Binding-site contacts:
Ligand atom C27 contacts residue TYR410 of chain 1.A at 3.9 Å (hydrophobic).
Ligand atom N02 contacts residue PRO269 of chain 1.A at 3.7 Å.
Ligand atom C31 contacts residue MET40 of chain 1.A at 3.5 Å (hydrophobic).
Ligand atom C07 contacts residue HEM1 of chain 1.C at 3.5 Å.
Ligand atom C02 contacts residue TRP291 of chain 1.A at 3.7 Å (hydrophobic).
Ligand atom C06 contacts residue VAL271 of chain 1.A at 3.5 Å (hydrophobic).
Ligand atom C10 contacts residue GLU296 of chain 1.A at 3.5 Å.
Ligand atom C27 contacts residue HEM1 of chain 1.C at 3.3 Å.
Ligand atom C08 contacts residue HEM1 of chain 1.C at 3.6 Å.
Ligand atom N02 contacts residue GLU296 of chain 1.A at 2.7 Å (salt-bridge).
Ligand atom N02 contacts residue TYR292 of chain 1.A at 3.6 Å.
Ligand atom C24 contacts residue HEM1 of chain 1.C at 3.8 Å.
Ligand atom C02 contacts residue PRO269 of chain 1.A at 3.9 Å (hydrophobic).
Ligand atom C06 contacts residue PHE288 of chain 1.A at 3.6 Å (hydrophobic).
Ligand atom C23 contacts residue HEM1 of chain 1.C at 3.3 Å.
Ligand atom C06 contacts residue HEM1 of chain 1.C at 3.4 Å.
Ligand atom C04 contacts residue HEM1 of chain 1.C at 3.6 Å.
Ligand atom C22 contacts residue HEM1 of chain 1.C at 3.1 Å.
Ligand atom C09 contacts residue HEM1 of chain 1.C at 3.6 Å.
Ligand atom C11 contacts residue HEM1 of chain 1.C at 3.1 Å.
Ligand atom C07 contacts residue VAL271 of chain 1.A at 3.2 Å (hydrophobic).
Ligand atom C25 contacts residue HEM1 of chain 1.C at 3.5 Å.
Ligand atom N01 contacts residue GLU296 of chain 1.A at 2.7 Å (salt-bridge).
Ligand atom C10 contacts residue HEM1 of chain 1.C at 3.7 Å.
Ligand atom C11 contacts residue GLY290 of chain 1.A at 3.9 Å.
Ligand atom C02 contacts residue GLU296 of chain 1.A at 3.5 Å.
Ligand atom C03 contacts residue HEM1 of chain 1.C at 3.4 Å.
Ligand atom O29 contacts residue TRP382 of chain 1.A at 3.9 Å.
Ligand atom C32 contacts residue MET40 of chain 1.A at 3.9 Å (hydrophobic).
Ligand atom C03 contacts residue PRO269 of chain 1.A at 3.9 Å (hydrophobic).
Ligand atom C26 contacts residue HEM1 of chain 1.C at 3.8 Å.
Ligand atom N01 contacts residue HEM1 of chain 1.C at 3.7 Å.
Ligand atom N02 contacts residue TRP291 of chain 1.A at 2.6 Å (h-bond).
Ligand atom C21 contacts residue HEM1 of chain 1.C at 3.9 Å.
Ligand atom C05 contacts residue HEM1 of chain 1.C at 3.8 Å.
Ligand atom C11 contacts residue PHE288 of chain 1.A at 3.8 Å (hydrophobic).
Ligand atom C02 contacts residue HEM1 of chain 1.C at 3.5 Å.
Ligand atom N02 contacts residue HEM1 of chain 1.C at 3.6 Å.
Ligand atom C08 contacts residue VAL271 of chain 1.A at 3.7 Å (hydrophobic).
Ligand atom C09 contacts residue GLU296 of chain 1.A at 3.5 Å.

The protein below binds the small molecule below.
Small molecule (SMILES): CCCOc1ccc(-c2ccc3c(C)cc(N)nc3c2)cc1CN

Sequence of chain 1.A:
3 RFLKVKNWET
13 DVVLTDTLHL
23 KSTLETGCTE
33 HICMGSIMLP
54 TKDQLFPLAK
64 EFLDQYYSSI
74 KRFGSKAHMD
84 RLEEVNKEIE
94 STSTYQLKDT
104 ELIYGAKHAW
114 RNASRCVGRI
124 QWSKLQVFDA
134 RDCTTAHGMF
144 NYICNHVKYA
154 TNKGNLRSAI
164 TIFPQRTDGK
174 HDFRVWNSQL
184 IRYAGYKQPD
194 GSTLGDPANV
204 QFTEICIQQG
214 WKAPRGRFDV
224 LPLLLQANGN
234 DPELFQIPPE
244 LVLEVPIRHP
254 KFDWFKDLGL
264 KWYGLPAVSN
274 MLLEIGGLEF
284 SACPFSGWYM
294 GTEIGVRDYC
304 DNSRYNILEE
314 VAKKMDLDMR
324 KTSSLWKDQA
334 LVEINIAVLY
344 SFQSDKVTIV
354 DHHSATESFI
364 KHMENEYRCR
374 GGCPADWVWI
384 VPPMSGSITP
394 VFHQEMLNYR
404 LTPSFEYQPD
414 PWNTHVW